Sequence of chain 1.J:
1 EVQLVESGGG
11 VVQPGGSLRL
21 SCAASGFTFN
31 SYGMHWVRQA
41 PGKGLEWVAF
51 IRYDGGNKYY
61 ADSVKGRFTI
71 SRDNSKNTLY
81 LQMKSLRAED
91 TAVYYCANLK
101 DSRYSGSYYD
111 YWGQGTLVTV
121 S

Sequence of chain 1.F:
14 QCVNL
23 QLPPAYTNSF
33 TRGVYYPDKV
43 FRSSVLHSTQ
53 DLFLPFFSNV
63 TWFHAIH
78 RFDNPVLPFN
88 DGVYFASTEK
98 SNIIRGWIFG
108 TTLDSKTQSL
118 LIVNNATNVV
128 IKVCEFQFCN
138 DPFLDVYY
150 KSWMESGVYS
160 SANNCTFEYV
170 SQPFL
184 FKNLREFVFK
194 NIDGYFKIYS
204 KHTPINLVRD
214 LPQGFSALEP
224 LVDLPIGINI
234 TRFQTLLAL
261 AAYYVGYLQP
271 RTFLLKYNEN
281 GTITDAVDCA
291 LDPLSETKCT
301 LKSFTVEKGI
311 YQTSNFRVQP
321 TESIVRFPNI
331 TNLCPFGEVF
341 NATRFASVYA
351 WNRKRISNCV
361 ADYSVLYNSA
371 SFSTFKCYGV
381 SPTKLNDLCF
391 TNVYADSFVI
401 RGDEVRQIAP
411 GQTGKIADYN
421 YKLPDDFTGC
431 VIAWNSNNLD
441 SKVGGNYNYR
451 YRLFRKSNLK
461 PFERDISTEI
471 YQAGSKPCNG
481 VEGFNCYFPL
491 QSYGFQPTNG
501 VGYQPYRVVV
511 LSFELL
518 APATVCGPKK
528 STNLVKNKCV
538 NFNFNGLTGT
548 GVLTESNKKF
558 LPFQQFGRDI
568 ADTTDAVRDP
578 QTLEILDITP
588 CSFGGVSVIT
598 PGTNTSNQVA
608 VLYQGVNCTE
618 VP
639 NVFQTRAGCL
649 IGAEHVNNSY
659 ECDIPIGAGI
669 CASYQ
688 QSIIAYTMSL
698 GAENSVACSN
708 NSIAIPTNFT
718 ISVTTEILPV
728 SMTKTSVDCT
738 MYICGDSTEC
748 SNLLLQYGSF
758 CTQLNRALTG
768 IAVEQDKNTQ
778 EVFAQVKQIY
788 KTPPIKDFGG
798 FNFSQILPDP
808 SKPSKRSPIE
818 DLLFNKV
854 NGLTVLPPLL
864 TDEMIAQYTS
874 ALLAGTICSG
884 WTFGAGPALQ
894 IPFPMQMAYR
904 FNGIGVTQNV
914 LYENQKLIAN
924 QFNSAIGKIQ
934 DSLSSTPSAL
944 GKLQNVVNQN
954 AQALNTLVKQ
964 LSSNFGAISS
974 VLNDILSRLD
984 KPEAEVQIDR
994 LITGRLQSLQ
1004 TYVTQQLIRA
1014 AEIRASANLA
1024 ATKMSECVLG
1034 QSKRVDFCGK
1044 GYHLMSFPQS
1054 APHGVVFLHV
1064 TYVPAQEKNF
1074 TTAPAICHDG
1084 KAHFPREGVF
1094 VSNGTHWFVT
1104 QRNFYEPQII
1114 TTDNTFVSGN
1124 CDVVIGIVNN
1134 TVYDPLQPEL

This protein binds this small molecule.
Small molecule (SMILES): CC(=O)N[C@@H]1[C@@H](O)[C@H](O)[C@@H](CO)O[C@H]1O

Binding-site contacts:
Ligand atom O3 contacts residue SER75 of chain 1.J at 3.7 Å.
Ligand atom C4 contacts residue SER75 of chain 1.J at 4.2 Å.
Ligand atom O5 contacts residue ASN61 of chain 1.F at 2.4 Å (h-bond).
Ligand atom O7 contacts residue ASN74 of chain 1.J at 3.8 Å.
Ligand atom O7 contacts residue ASN61 of chain 1.F at 3.0 Å (h-bond).
Ligand atom C8 contacts residue SER60 of chain 1.F at 4.3 Å.
Ligand atom C2 contacts residue ASN61 of chain 1.F at 2.5 Å.
Ligand atom C3 contacts residue ASN61 of chain 1.F at 3.8 Å.
Ligand atom C7 contacts residue ASN61 of chain 1.F at 3.1 Å.
Ligand atom C5 contacts residue ASN61 of chain 1.F at 3.7 Å.
Ligand atom C4 contacts residue ASN61 of chain 1.F at 4.3 Å.
Ligand atom C8 contacts residue ASN61 of chain 1.F at 4.3 Å.
Ligand atom N2 contacts residue ASN61 of chain 1.F at 2.9 Å (h-bond).
Ligand atom C1 contacts residue ASN61 of chain 1.F at 1.5 Å.